Binding-site contacts:
Ligand atom C6 contacts residue HIS1101 of chain 1.A at 4.2 Å.
Ligand atom C1 contacts residue HIS1101 of chain 1.A at 4.3 Å.
Ligand atom O5 contacts residue HIS1101 of chain 1.A at 4.2 Å.
Ligand atom N2 contacts residue ASN1098 of chain 1.A at 2.9 Å (h-bond).
Ligand atom N2 contacts residue THR1100 of chain 1.A at 4.2 Å.
Ligand atom C4 contacts residue ASN1098 of chain 1.A at 4.2 Å.
Ligand atom C6 contacts residue PHE1103 of chain 1.A at 4.1 Å (hydrophobic).
Ligand atom C1 contacts residue ASN1098 of chain 1.A at 1.4 Å.
Ligand atom O7 contacts residue ASN1098 of chain 1.A at 4.4 Å.
Ligand atom C8 contacts residue ASN1098 of chain 1.A at 4.1 Å.
Ligand atom O5 contacts residue ASN1098 of chain 1.A at 2.4 Å (h-bond).
Ligand atom C5 contacts residue PHE1103 of chain 1.A at 4.3 Å (hydrophobic).
Ligand atom C3 contacts residue ASN1098 of chain 1.A at 3.8 Å.
Ligand atom C7 contacts residue ASN1098 of chain 1.A at 3.9 Å.
Ligand atom C2 contacts residue ASN1098 of chain 1.A at 2.4 Å.
Ligand atom C1 contacts residue PHE1103 of chain 1.A at 4.3 Å (hydrophobic).
Ligand atom C5 contacts residue ASN1098 of chain 1.A at 3.7 Å.
Ligand atom C5 contacts residue HIS1101 of chain 1.A at 3.9 Å.
Ligand atom C1 contacts residue THR1100 of chain 1.A at 4.4 Å.
Ligand atom O5 contacts residue PHE1103 of chain 1.A at 3.5 Å.
Ligand atom C8 contacts residue HIS1101 of chain 1.A at 4.4 Å.

Sequence of chain 1.A:
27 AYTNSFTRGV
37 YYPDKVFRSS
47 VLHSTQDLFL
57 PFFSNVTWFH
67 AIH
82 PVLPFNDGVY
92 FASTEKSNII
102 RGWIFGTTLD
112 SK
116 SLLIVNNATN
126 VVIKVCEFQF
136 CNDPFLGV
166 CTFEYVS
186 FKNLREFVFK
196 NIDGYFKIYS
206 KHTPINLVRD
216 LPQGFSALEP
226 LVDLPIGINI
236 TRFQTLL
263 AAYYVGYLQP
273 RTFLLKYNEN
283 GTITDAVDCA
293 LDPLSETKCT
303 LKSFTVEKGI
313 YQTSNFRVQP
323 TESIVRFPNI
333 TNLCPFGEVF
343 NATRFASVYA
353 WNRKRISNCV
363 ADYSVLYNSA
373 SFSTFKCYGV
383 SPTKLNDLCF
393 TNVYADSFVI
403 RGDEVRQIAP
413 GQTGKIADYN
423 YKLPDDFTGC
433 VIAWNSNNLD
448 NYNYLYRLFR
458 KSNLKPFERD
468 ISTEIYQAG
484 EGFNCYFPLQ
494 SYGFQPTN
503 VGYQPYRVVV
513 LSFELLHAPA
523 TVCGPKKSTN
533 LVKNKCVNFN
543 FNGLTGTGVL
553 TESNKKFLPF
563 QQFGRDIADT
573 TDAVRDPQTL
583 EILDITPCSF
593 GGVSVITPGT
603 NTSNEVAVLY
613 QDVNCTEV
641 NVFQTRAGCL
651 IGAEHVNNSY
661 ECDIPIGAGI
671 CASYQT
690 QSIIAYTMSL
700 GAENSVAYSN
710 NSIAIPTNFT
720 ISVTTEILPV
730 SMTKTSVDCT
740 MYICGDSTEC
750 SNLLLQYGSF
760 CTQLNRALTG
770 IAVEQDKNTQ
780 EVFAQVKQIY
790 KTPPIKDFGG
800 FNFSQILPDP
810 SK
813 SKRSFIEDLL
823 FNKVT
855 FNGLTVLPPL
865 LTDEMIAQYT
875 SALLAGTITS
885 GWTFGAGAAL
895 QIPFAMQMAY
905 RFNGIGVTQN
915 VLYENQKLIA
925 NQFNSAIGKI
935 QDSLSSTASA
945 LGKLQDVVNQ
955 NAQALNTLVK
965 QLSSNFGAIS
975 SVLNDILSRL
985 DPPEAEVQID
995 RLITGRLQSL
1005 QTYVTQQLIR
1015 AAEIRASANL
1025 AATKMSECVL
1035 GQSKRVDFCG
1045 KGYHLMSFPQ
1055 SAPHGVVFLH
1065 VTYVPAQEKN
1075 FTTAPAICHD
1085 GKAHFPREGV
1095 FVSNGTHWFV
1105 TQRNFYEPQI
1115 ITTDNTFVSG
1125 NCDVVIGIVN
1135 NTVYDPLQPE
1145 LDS

This protein binds this small molecule.
Small molecule (SMILES): CC(=O)N[C@H]1[C@H](O[C@H]2[C@H](O)[C@@H](NC(C)=O)CO[C@@H]2CO)O[C@H](CO)[C@@H](O)[C@@H]1O